This small molecule binds to this protein.
Small molecule (SMILES): N[C@H](C(=O)O)[C@@H]1CC[C@@H]1C(=O)O

Binding-site contacts:
Ligand atom OE2 contacts residue GLU193 of chain 1.A at 3.5 Å.
Ligand atom OXT contacts residue TYR61 of chain 1.A at 3.5 Å.
Ligand atom C contacts residue ARG96 of chain 1.A at 3.5 Å.
Ligand atom C contacts residue TYR61 of chain 1.A at 3.8 Å (hydrophobic).
Ligand atom O contacts residue ARG96 of chain 1.A at 2.7 Å (salt-bridge).
Ligand atom N contacts residue SER142 of chain 1.A at 4.0 Å.
Ligand atom CB contacts residue GLU193 of chain 1.A at 4.0 Å.
Ligand atom C contacts residue THR91 of chain 1.A at 3.7 Å.
Ligand atom O contacts residue SER142 of chain 1.A at 3.9 Å.
Ligand atom O contacts residue THR91 of chain 1.A at 2.9 Å (h-bond).
Ligand atom C7 contacts residue LEU138 of chain 1.A at 3.5 Å (hydrophobic).
Ligand atom CA contacts residue GLU193 of chain 1.A at 3.4 Å.
Ligand atom O contacts residue LEU90 of chain 1.A at 3.7 Å.
Ligand atom CD contacts residue THR143 of chain 1.A at 3.4 Å.
Ligand atom N contacts residue PRO89 of chain 1.A at 2.9 Å (h-bond).
Ligand atom N contacts residue GLU193 of chain 1.A at 2.9 Å (salt-bridge).
Ligand atom O contacts residue TYR61 of chain 1.A at 3.8 Å.
Ligand atom N contacts residue THR91 of chain 1.A at 2.7 Å (h-bond).
Ligand atom C6 contacts residue MET196 of chain 1.A at 3.7 Å (hydrophobic).
Ligand atom N contacts residue TYR220 of chain 1.A at 3.5 Å.
Ligand atom OXT contacts residue ARG96 of chain 1.A at 2.9 Å (salt-bridge).
Ligand atom C7 contacts residue TYR61 of chain 1.A at 3.6 Å (hydrophobic).
Ligand atom OE2 contacts residue THR143 of chain 1.A at 2.7 Å (h-bond).
Ligand atom CA contacts residue SER142 of chain 1.A at 3.4 Å.
Ligand atom OXT contacts residue SER142 of chain 1.A at 2.9 Å (h-bond).
Ligand atom CG contacts residue LEU138 of chain 1.A at 3.5 Å (hydrophobic).
Ligand atom C6 contacts residue GLU193 of chain 1.A at 3.4 Å.
Ligand atom CB contacts residue TYR61 of chain 1.A at 3.6 Å (hydrophobic).
Ligand atom O contacts residue PRO89 of chain 1.A at 3.9 Å.
Ligand atom C contacts residue SER142 of chain 1.A at 3.3 Å.
Ligand atom OE1 contacts residue SER142 of chain 1.A at 3.0 Å (h-bond).
Ligand atom OE1 contacts residue GLY141 of chain 1.A at 3.3 Å.
Ligand atom OE1 contacts residue THR143 of chain 1.A at 2.9 Å (h-bond).
Ligand atom CG contacts residue TYR61 of chain 1.A at 3.8 Å (hydrophobic).
Ligand atom CA contacts residue THR91 of chain 1.A at 3.5 Å.
Ligand atom OE1 contacts residue SER140 of chain 1.A at 4.1 Å.
Ligand atom CD contacts residue SER142 of chain 1.A at 4.0 Å.
Ligand atom CA contacts residue PRO89 of chain 1.A at 3.9 Å (hydrophobic).
Ligand atom OXT contacts residue GLY141 of chain 1.A at 3.4 Å.
Ligand atom C6 contacts residue TYR61 of chain 1.A at 3.6 Å (hydrophobic).

Sequence of chain 1.A:
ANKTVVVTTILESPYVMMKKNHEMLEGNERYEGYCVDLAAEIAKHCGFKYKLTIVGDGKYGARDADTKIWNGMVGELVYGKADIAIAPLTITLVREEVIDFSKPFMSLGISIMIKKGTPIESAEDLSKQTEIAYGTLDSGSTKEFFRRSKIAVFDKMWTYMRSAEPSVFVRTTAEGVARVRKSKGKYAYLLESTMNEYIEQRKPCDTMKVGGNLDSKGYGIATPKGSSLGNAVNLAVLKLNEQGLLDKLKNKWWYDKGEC